Sequence of chain 1.E:
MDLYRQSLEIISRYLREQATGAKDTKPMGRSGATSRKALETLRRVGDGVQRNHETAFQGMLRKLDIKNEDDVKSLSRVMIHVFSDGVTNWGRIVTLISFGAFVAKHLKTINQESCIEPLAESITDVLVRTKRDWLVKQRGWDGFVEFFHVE

A protein and the small-molecule ligand that binds it are described below.
Small molecule (SMILES): Cc1ccc(-c2ccc(C(=O)O)c(NS(=O)(=O)c3ccc(Oc4ccccc4)cc3)c2)c2ccccc12

Binding-site contacts:
Ligand atom C20 contacts residue MET87 of chain 1.E at 3.6 Å (hydrophobic).
Ligand atom O35 contacts residue VAL90 of chain 1.E at 3.3 Å (h-bond).
Ligand atom C20 contacts residue PHE107 of chain 1.E at 3.6 Å (hydrophobic).
Ligand atom C23 contacts residue VAL90 of chain 1.E at 3.8 Å (hydrophobic).
Ligand atom C19 contacts residue MET87 of chain 1.E at 3.6 Å (hydrophobic).
Ligand atom C11 contacts residue PHE107 of chain 1.E at 3.9 Å (hydrophobic).
Ligand atom O33 contacts residue PHE107 of chain 1.E at 3.4 Å.
Ligand atom C21 contacts residue LEU104 of chain 1.E at 3.8 Å (hydrophobic).
Ligand atom C10 contacts residue PHE91 of chain 1.E at 3.6 Å (hydrophobic).
Ligand atom O35 contacts residue ARG100 of chain 1.E at 2.7 Å (salt-bridge).
Ligand atom C13 contacts residue VAL86 of chain 1.E at 3.9 Å (hydrophobic).
Ligand atom C24 contacts residue PHE107 of chain 1.E at 3.7 Å (hydrophobic).
Ligand atom O34 contacts residue THR103 of chain 1.E at 3.4 Å.
Ligand atom C22 contacts residue PHE107 of chain 1.E at 3.7 Å (hydrophobic).
Ligand atom C1 contacts residue LEU72 of chain 1.E at 3.5 Å (hydrophobic).
Ligand atom O33 contacts residue PHE65 of chain 1.E at 3.6 Å.
Ligand atom C3 contacts residue LEU72 of chain 1.E at 3.7 Å (hydrophobic).
Ligand atom C11 contacts residue GLY108 of chain 1.E at 3.8 Å.
Ligand atom S37 contacts residue THR103 of chain 1.E at 3.6 Å.
Ligand atom C11 contacts residue LEU104 of chain 1.E at 3.5 Å (hydrophobic).
Ligand atom C9 contacts residue LEU104 of chain 1.E at 3.2 Å (hydrophobic).
Ligand atom C1 contacts residue LYS71 of chain 1.E at 3.7 Å.
Ligand atom C16 contacts residue MET68 of chain 1.E at 3.4 Å (hydrophobic).
Ligand atom O35 contacts residue PHE91 of chain 1.E at 3.3 Å.
Ligand atom C5 contacts residue LEU72 of chain 1.E at 3.8 Å (hydrophobic).
Ligand atom C22 contacts residue MET87 of chain 1.E at 3.8 Å (hydrophobic).
Ligand atom C8 contacts residue LEU104 of chain 1.E at 3.5 Å (hydrophobic).
Ligand atom C29 contacts residue VAL90 of chain 1.E at 3.7 Å (hydrophobic).
Ligand atom C15 contacts residue VAL90 of chain 1.E at 3.7 Å (hydrophobic).
Ligand atom C30 contacts residue LEU127 of chain 1.E at 3.7 Å (hydrophobic).
Ligand atom C9 contacts residue PHE107 of chain 1.E at 3.8 Å (hydrophobic).
Ligand atom C28 contacts residue MET68 of chain 1.E at 3.7 Å (hydrophobic).
Ligand atom C19 contacts residue PHE107 of chain 1.E at 3.6 Å (hydrophobic).
Ligand atom C10 contacts residue VAL90 of chain 1.E at 3.6 Å (hydrophobic).
Ligand atom N31 contacts residue THR103 of chain 1.E at 3.5 Å.
Ligand atom O32 contacts residue ARG100 of chain 1.E at 3.7 Å.
Ligand atom C4 contacts residue MET68 of chain 1.E at 3.7 Å (hydrophobic).
Ligand atom O33 contacts residue MET68 of chain 1.E at 3.5 Å.
Ligand atom O33 contacts residue THR103 of chain 1.E at 3.6 Å.
Ligand atom C29 contacts residue ARG100 of chain 1.E at 3.8 Å.